Sequence of chain 2.B:
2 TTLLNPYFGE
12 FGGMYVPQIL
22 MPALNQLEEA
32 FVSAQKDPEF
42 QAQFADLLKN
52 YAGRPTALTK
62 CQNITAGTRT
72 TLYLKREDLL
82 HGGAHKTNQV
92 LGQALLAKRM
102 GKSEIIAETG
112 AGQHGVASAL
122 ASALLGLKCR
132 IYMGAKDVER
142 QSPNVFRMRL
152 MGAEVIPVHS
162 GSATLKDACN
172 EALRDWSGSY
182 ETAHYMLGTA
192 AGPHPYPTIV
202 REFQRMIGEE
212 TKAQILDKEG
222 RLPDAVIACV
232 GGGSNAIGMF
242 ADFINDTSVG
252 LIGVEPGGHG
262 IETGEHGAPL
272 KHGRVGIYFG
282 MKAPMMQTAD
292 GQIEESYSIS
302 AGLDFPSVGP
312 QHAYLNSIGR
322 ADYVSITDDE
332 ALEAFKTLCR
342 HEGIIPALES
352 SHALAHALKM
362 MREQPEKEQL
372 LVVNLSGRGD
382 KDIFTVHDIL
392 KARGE

Binding-site contacts:
Ligand atom C contacts residue HIS115 of chain 2.B at 3.6 Å.
Ligand atom C6 contacts residue SER377 of chain 2.B at 3.4 Å.
Ligand atom O3 contacts residue ALA112 of chain 2.B at 3.6 Å.
Ligand atom OP4 contacts residue LYS87 of chain 2.B at 3.4 Å (salt-bridge).
Ligand atom C contacts residue THR110 of chain 2.B at 3.3 Å.
Ligand atom O3 contacts residue GLN114 of chain 2.B at 3.5 Å.
Ligand atom C4A contacts residue GLY303 of chain 2.B at 3.5 Å.
Ligand atom C2A contacts residue GLY378 of chain 2.B at 3.7 Å.
Ligand atom N contacts residue LYS87 of chain 2.B at 3.4 Å.
Ligand atom OP1 contacts residue HIS86 of chain 2.B at 3.1 Å (h-bond).
Ligand atom OP3 contacts residue THR190 of chain 2.B at 2.6 Å (h-bond).
Ligand atom C6 contacts residue ASN236 of chain 2.B at 3.7 Å.
Ligand atom C4A contacts residue LYS87 of chain 2.B at 3.4 Å.
Ligand atom C2 contacts residue SER377 of chain 2.B at 3.6 Å.
Ligand atom O contacts residue GLY113 of chain 2.B at 3.3 Å (h-bond).
Ligand atom C6 contacts residue GLU350 of chain 2.B at 3.5 Å.
Ligand atom OXT contacts residue HIS115 of chain 2.B at 3.4 Å.
Ligand atom C6 contacts residue CYS230 of chain 2.B at 3.6 Å (hydrophobic).
Ligand atom C contacts residue GLY111 of chain 2.B at 3.5 Å.
Ligand atom O contacts residue ALA112 of chain 2.B at 3.5 Å.
Ligand atom O contacts residue THR110 of chain 2.B at 3.4 Å (h-bond).
Ligand atom O contacts residue GLN114 of chain 2.B at 2.9 Å (h-bond).
Ligand atom OP2 contacts residue GLY232 of chain 2.B at 2.8 Å (h-bond).
Ligand atom OXT contacts residue GLY111 of chain 2.B at 2.8 Å (h-bond).
Ligand atom OXT contacts residue THR110 of chain 2.B at 2.5 Å (h-bond).
Ligand atom C5A contacts residue GLY303 of chain 2.B at 3.5 Å.
Ligand atom OP1 contacts residue SER235 of chain 2.B at 3.2 Å (h-bond).
Ligand atom OP3 contacts residue SER235 of chain 2.B at 2.6 Å (h-bond).
Ligand atom OP2 contacts residue GLY233 of chain 2.B at 3.3 Å (h-bond).
Ligand atom OP1 contacts residue ASN236 of chain 2.B at 2.8 Å (h-bond).
Ligand atom N1 contacts residue SER377 of chain 2.B at 2.7 Å (h-bond).
Ligand atom N contacts residue GLY303 of chain 2.B at 3.7 Å.
Ligand atom O contacts residue HIS115 of chain 2.B at 2.9 Å (h-bond).
Ligand atom OP2 contacts residue GLY234 of chain 2.B at 2.8 Å (h-bond).
Ligand atom OP3 contacts residue LYS87 of chain 2.B at 3.1 Å (salt-bridge).
Ligand atom OP2 contacts residue SER235 of chain 2.B at 3.5 Å (h-bond).
Ligand atom OP3 contacts residue GLY234 of chain 2.B at 3.4 Å (h-bond).
Ligand atom P contacts residue SER235 of chain 2.B at 3.4 Å.
Ligand atom C contacts residue ALA112 of chain 2.B at 3.5 Å (hydrophobic).
Ligand atom N1 contacts residue GLU350 of chain 2.B at 3.4 Å.

This small molecule binds to this protein.
Small molecule (SMILES): C=C(/N=C/c1c(COP(=O)(O)O)cnc(C)c1O)C(=O)O